Sequence of chain 1.A:
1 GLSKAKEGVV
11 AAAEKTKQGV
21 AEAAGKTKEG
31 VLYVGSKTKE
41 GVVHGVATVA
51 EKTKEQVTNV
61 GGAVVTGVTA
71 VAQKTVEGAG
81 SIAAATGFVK

A small-molecule ligand and the protein it binds are described below.
Small molecule (SMILES): CC(=O)N[C@@H]1[C@@H](O)[C@H](O)[C@@H](CO)O[C@H]1O

Sequence of chain 1.C:
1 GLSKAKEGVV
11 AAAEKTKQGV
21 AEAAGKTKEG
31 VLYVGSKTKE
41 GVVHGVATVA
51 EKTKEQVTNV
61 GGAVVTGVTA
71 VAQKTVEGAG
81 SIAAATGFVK

Binding-site contacts:
Ligand atom C8 contacts residue NAG1 of chain 1.I at 4.0 Å.
Ligand atom O5 contacts residue SER81 of chain 1.C at 4.4 Å.
Ligand atom C3 contacts residue NAG1 of chain 1.H at 3.7 Å.
Ligand atom C2 contacts residue SER81 of chain 1.A at 2.5 Å.
Ligand atom C7 contacts residue NAG1 of chain 1.I at 3.8 Å.
Ligand atom O6 contacts residue NAG1 of chain 1.I at 4.4 Å.
Ligand atom O7 contacts residue SER81 of chain 1.A at 4.2 Å.
Ligand atom C4 contacts residue NAG1 of chain 1.H at 4.4 Å.
Ligand atom C1 contacts residue SER81 of chain 1.C at 4.2 Å.
Ligand atom C3 contacts residue SER81 of chain 1.A at 3.8 Å.
Ligand atom C5 contacts residue NAG1 of chain 1.I at 4.5 Å.
Ligand atom C2 contacts residue NAG1 of chain 1.H at 3.1 Å.
Ligand atom C6 contacts residue NAG1 of chain 1.H at 4.4 Å.
Ligand atom C7 contacts residue NAG1 of chain 1.H at 4.3 Å.
Ligand atom C3 contacts residue NAG1 of chain 1.I at 4.4 Å.
Ligand atom C4 contacts residue SER81 of chain 1.A at 4.2 Å.
Ligand atom O7 contacts residue NAG1 of chain 1.I at 3.0 Å.
Ligand atom C7 contacts residue SER81 of chain 1.A at 3.8 Å.
Ligand atom O3 contacts residue NAG1 of chain 1.H at 3.1 Å (h-bond).
Ligand atom C1 contacts residue NAG1 of chain 1.H at 4.4 Å.
Ligand atom C1 contacts residue NAG1 of chain 1.I at 4.5 Å.
Ligand atom C1 contacts residue SER81 of chain 1.A at 1.5 Å.
Ligand atom N2 contacts residue NAG1 of chain 1.H at 3.2 Å (h-bond).
Ligand atom O5 contacts residue SER81 of chain 1.A at 2.4 Å (h-bond).
Ligand atom N2 contacts residue SER81 of chain 1.A at 2.9 Å (h-bond).
Ligand atom C5 contacts residue SER81 of chain 1.A at 3.7 Å.